Sequence of chain 1.B:
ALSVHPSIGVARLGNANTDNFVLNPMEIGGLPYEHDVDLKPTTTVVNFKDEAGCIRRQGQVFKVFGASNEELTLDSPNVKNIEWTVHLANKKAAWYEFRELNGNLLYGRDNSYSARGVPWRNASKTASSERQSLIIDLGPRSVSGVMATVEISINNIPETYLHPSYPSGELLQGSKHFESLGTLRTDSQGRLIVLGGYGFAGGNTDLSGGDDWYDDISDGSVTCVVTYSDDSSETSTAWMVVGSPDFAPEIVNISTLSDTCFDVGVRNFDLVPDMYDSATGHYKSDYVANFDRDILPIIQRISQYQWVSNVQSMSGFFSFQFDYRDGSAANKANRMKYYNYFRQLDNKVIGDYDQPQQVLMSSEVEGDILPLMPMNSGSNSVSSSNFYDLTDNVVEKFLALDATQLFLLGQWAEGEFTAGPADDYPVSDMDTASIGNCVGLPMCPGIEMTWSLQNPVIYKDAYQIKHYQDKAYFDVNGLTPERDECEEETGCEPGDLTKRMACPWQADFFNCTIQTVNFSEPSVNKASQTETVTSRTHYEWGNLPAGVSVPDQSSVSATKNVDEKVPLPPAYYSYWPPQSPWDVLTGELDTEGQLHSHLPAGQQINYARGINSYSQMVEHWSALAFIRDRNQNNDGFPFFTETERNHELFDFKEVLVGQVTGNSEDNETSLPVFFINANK

The small molecule below binds the protein below.
Small molecule (SMILES): N[C@@H](CCCC[NH3+])C(=O)O

Binding-site contacts:
Ligand atom C contacts residue GLN519 of chain 1.B at 4.0 Å.
Ligand atom CG contacts residue TRP580 of chain 1.B at 3.5 Å (hydrophobic).
Ligand atom N contacts residue ASN515 of chain 1.B at 4.3 Å.
Ligand atom C contacts residue LYS530 of chain 1.B at 3.7 Å.
Ligand atom CE contacts residue TRP580 of chain 1.B at 3.8 Å (hydrophobic).
Ligand atom CA contacts residue GLN519 of chain 1.B at 3.6 Å.
Ligand atom CA contacts residue ASN515 of chain 1.B at 4.5 Å.
Ligand atom NZ contacts residue PRO449 of chain 1.B at 3.8 Å.
Ligand atom NZ contacts residue GLY450 of chain 1.B at 4.3 Å.
Ligand atom CD contacts residue CYS448 of chain 1.B at 3.5 Å (hydrophobic).
Ligand atom CD contacts residue TRP580 of chain 1.B at 4.2 Å (hydrophobic).
Ligand atom O contacts residue LYS530 of chain 1.B at 4.0 Å.
Ligand atom C contacts residue VAL386 of chain 1.B at 4.0 Å (hydrophobic).
Ligand atom OXT contacts residue VAL386 of chain 1.B at 4.0 Å.
Ligand atom NZ contacts residue TRQ581 of chain 1.B at 1.4 Å (h-bond).
Ligand atom CE contacts residue CYS516 of chain 1.B at 4.4 Å (hydrophobic).
Ligand atom OXT contacts residue LYS530 of chain 1.B at 2.6 Å (salt-bridge).
Ligand atom CE contacts residue TRQ581 of chain 1.B at 2.4 Å.
Ligand atom NZ contacts residue CYS448 of chain 1.B at 2.8 Å (h-bond).
Ligand atom N contacts residue TRP580 of chain 1.B at 4.3 Å.
Ligand atom OXT contacts residue GLN519 of chain 1.B at 3.1 Å (h-bond).
Ligand atom N contacts residue GLN519 of chain 1.B at 2.7 Å (h-bond).
Ligand atom CB contacts residue VAL386 of chain 1.B at 3.8 Å (hydrophobic).
Ligand atom CD contacts residue ASN515 of chain 1.B at 4.0 Å.
Ligand atom CG contacts residue GLN519 of chain 1.B at 3.9 Å.
Ligand atom CB contacts residue TRP580 of chain 1.B at 4.4 Å (hydrophobic).
Ligand atom CB contacts residue GLN519 of chain 1.B at 3.7 Å.
Ligand atom O contacts residue VAL386 of chain 1.B at 3.7 Å.
Ligand atom CG contacts residue ASN515 of chain 1.B at 3.5 Å.
Ligand atom CD contacts residue TRQ581 of chain 1.B at 3.8 Å.
Ligand atom CE contacts residue CYS448 of chain 1.B at 3.4 Å (hydrophobic).
Ligand atom CE contacts residue ASN515 of chain 1.B at 3.9 Å.
Ligand atom NZ contacts residue TRP580 of chain 1.B at 4.0 Å.